Binding-site contacts:
Ligand atom C4 contacts residue ALA24 of chain 4.D at 3.5 Å (hydrophobic).
Ligand atom C11 contacts residue LEU134 of chain 4.B at 3.8 Å (hydrophobic).
Ligand atom C5 contacts residue ILE194 of chain 4.B at 3.8 Å (hydrophobic).
Ligand atom C19 contacts residue PHE237 of chain 4.B at 3.5 Å (hydrophobic).
Ligand atom C21 contacts residue PHE237 of chain 4.B at 3.7 Å (hydrophobic).
Ligand atom C26 contacts residue THR111 of chain 4.B at 3.6 Å.
Ligand atom C13 contacts residue PHE237 of chain 4.B at 3.7 Å (hydrophobic).
Ligand atom C27 contacts residue ASP236 of chain 4.B at 3.6 Å.
Ligand atom C7 contacts residue VAL196 of chain 4.B at 3.5 Å (hydrophobic).
Ligand atom C3 contacts residue ALA24 of chain 4.D at 3.5 Å (hydrophobic).
Ligand atom C14 contacts residue MET132 of chain 4.B at 3.5 Å (hydrophobic).
Ligand atom N6 contacts residue VAL196 of chain 4.B at 3.8 Å.
Ligand atom C8 contacts residue VAL196 of chain 4.B at 3.7 Å (hydrophobic).
Ligand atom C23 contacts residue TYR112 of chain 4.B at 3.3 Å (hydrophobic).
Ligand atom C15 contacts residue MET132 of chain 4.B at 3.6 Å (hydrophobic).
Ligand atom C7 contacts residue TYR159 of chain 4.B at 3.7 Å (hydrophobic).
Ligand atom N4 contacts residue LEU240 of chain 4.B at 3.3 Å.
Ligand atom C13 contacts residue MET132 of chain 4.B at 3.8 Å (hydrophobic).
Ligand atom O25 contacts residue TYR112 of chain 4.B at 3.4 Å.
Ligand atom O16 contacts residue MET132 of chain 4.B at 3.6 Å.
Ligand atom C4 contacts residue TYR159 of chain 4.B at 3.7 Å (hydrophobic).
Ligand atom N3 contacts residue LEU240 of chain 4.B at 3.4 Å.
Ligand atom C8 contacts residue TYR159 of chain 4.B at 3.5 Å (hydrophobic).
Ligand atom C20 contacts residue TYR112 of chain 4.B at 3.4 Å (hydrophobic).
Ligand atom C14 contacts residue VAL199 of chain 4.B at 3.8 Å (hydrophobic).
Ligand atom C1 contacts residue ILE183 of chain 4.B at 3.5 Å (hydrophobic).
Ligand atom O25 contacts residue THR111 of chain 4.B at 3.4 Å (h-bond).
Ligand atom C21 contacts residue TYR112 of chain 4.B at 3.4 Å (hydrophobic).
Ligand atom C10 contacts residue MET132 of chain 4.B at 3.7 Å (hydrophobic).
Ligand atom C3 contacts residue PRO181 of chain 4.B at 3.7 Å (hydrophobic).
Ligand atom C3 contacts residue TYR159 of chain 4.B at 3.7 Å (hydrophobic).
Ligand atom C1 contacts residue ILE157 of chain 4.B at 3.4 Å (hydrophobic).
Ligand atom C23 contacts residue PHE237 of chain 4.B at 3.8 Å (hydrophobic).
Ligand atom C5 contacts residue TYR159 of chain 4.B at 3.7 Å (hydrophobic).
Ligand atom C18 contacts residue PHE237 of chain 4.B at 3.8 Å (hydrophobic).
Ligand atom O24 contacts residue TYR112 of chain 4.B at 3.8 Å.
Ligand atom C12 contacts residue VAL199 of chain 4.B at 3.7 Å (hydrophobic).
Ligand atom C26 contacts residue LYS113 of chain 4.B at 3.7 Å.
Ligand atom C20 contacts residue PHE237 of chain 4.B at 3.4 Å (hydrophobic).
Ligand atom C4 contacts residue ILE194 of chain 4.B at 3.8 Å (hydrophobic).

Sequence of chain 4.D:
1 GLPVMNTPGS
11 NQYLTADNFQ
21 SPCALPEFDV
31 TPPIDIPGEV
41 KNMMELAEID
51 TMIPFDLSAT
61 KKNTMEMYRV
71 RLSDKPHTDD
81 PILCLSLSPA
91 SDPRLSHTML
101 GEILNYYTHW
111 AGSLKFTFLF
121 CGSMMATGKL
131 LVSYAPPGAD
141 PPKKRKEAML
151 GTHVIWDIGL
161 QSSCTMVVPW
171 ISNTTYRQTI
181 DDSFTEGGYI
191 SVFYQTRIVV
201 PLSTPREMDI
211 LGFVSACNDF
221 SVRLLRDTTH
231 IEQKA

The protein below binds the small molecule below.
Small molecule (SMILES): CCOC(=O)c1ccc(OCCCCC2CCN(c3ccc(C)nn3)CC2)cc1

Sequence of chain 4.B:
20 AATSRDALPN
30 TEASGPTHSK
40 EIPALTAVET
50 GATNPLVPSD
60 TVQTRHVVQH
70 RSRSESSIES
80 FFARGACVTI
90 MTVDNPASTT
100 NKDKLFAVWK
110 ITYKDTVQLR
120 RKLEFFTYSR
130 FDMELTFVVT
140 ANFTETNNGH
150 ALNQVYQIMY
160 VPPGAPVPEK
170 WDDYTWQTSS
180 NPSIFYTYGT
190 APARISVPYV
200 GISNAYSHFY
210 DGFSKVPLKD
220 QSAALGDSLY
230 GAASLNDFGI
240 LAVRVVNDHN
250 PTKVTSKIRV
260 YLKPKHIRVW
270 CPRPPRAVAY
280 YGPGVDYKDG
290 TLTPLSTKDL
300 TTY